Sequence of chain 21.F:
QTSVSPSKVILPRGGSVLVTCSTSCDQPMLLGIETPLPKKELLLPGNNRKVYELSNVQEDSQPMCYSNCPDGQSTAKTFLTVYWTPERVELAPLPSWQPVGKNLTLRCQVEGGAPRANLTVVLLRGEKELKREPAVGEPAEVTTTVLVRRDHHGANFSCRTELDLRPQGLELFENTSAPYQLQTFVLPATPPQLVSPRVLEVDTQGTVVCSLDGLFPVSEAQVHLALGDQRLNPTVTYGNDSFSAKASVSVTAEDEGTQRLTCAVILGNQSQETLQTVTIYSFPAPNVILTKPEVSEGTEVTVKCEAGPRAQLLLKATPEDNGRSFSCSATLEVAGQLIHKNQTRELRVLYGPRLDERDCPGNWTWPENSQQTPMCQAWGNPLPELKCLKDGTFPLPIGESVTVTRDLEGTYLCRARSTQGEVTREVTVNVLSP

This small molecule binds to this protein.
Small molecule (SMILES): CC(=O)N[C@@H]1[C@@H](O)[C@H](O)[C@@H](CO)O[C@H]1O

Binding-site contacts:
Ligand atom C1 contacts residue GLU174 of chain 21.F at 4.1 Å.
Ligand atom C4 contacts residue ASN175 of chain 21.F at 4.2 Å.
Ligand atom C8 contacts residue PRO86 of chain 21.F at 3.6 Å (hydrophobic).
Ligand atom O6 contacts residue THR85 of chain 21.F at 4.4 Å.
Ligand atom O6 contacts residue GLU174 of chain 21.F at 3.8 Å.
Ligand atom C2 contacts residue ASN175 of chain 21.F at 2.4 Å.
Ligand atom O4 contacts residue NAG1 of chain 21.K at 2.3 Å (h-bond).
Ligand atom N2 contacts residue PRO86 of chain 21.F at 3.9 Å.
Ligand atom C1 contacts residue THR85 of chain 21.F at 3.8 Å.
Ligand atom O5 contacts residue ASN175 of chain 21.F at 2.4 Å (h-bond).
Ligand atom O6 contacts residue PHE173 of chain 21.F at 4.0 Å.
Ligand atom O7 contacts residue ASN175 of chain 21.F at 3.5 Å (h-bond).
Ligand atom C4 contacts residue NAG1 of chain 21.K at 3.5 Å.
Ligand atom C2 contacts residue THR85 of chain 21.F at 4.5 Å.
Ligand atom C3 contacts residue THR85 of chain 21.F at 4.3 Å.
Ligand atom C8 contacts residue GLU87 of chain 21.F at 3.6 Å.
Ligand atom C8 contacts residue ASN175 of chain 21.F at 4.5 Å.
Ligand atom C8 contacts residue ARG88 of chain 21.F at 4.3 Å.
Ligand atom C7 contacts residue ASN175 of chain 21.F at 3.4 Å.
Ligand atom N2 contacts residue THR85 of chain 21.F at 4.5 Å.
Ligand atom C3 contacts residue ASN175 of chain 21.F at 3.8 Å.
Ligand atom C3 contacts residue NAG1 of chain 21.K at 3.7 Å.
Ligand atom O5 contacts residue THR85 of chain 21.F at 4.3 Å.
Ligand atom C7 contacts residue PRO86 of chain 21.F at 4.3 Å (hydrophobic).
Ligand atom C5 contacts residue NAG1 of chain 21.K at 3.8 Å.
Ligand atom C6 contacts residue NAG1 of chain 21.K at 4.2 Å.
Ligand atom C5 contacts residue ASN175 of chain 21.F at 3.7 Å.
Ligand atom O5 contacts residue GLU174 of chain 21.F at 3.5 Å (salt-bridge).
Ligand atom C1 contacts residue ASN175 of chain 21.F at 1.4 Å.
Ligand atom O3 contacts residue NAG1 of chain 21.K at 3.9 Å.
Ligand atom N2 contacts residue ASN175 of chain 21.F at 2.9 Å (h-bond).
Ligand atom C5 contacts residue THR85 of chain 21.F at 4.0 Å.